Binding-site contacts:
Ligand atom OXT contacts residue GLU211 of chain 1.B at 4.2 Å.
Ligand atom CA contacts residue PHE108 of chain 1.A at 4.0 Å (hydrophobic).
Ligand atom SD contacts residue VAL105 of chain 1.A at 4.2 Å.
Ligand atom OXT contacts residue PHE108 of chain 1.A at 4.2 Å.
Ligand atom CG contacts residue PHE108 of chain 1.A at 4.3 Å (hydrophobic).
Ligand atom SD contacts residue PHE210 of chain 1.B at 4.4 Å.
Ligand atom SD contacts residue PHE108 of chain 1.A at 3.4 Å.
Ligand atom CG contacts residue MET12 of chain 1.B at 4.3 Å (hydrophobic).
Ligand atom OXT contacts residue PHE210 of chain 1.B at 4.2 Å.
Ligand atom N contacts residue TYR110 of chain 1.A at 3.8 Å.
Ligand atom CB contacts residue PHE210 of chain 1.B at 4.1 Å (hydrophobic).
Ligand atom CB contacts residue MET12 of chain 1.B at 3.9 Å (hydrophobic).
Ligand atom CG contacts residue ILE53 of chain 1.B at 3.9 Å (hydrophobic).
Ligand atom SD contacts residue ILE53 of chain 1.B at 4.1 Å.

Sequence of chain 1.B:
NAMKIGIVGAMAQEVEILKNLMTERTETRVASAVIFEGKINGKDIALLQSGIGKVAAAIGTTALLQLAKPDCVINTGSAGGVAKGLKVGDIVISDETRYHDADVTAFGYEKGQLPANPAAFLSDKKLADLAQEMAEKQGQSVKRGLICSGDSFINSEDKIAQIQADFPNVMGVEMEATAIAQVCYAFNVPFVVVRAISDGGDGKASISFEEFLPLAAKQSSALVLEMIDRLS

The protein below binds the small molecule below.
Small molecule (SMILES): N[C@@H](CCS)C(=O)O

Sequence of chain 1.A:
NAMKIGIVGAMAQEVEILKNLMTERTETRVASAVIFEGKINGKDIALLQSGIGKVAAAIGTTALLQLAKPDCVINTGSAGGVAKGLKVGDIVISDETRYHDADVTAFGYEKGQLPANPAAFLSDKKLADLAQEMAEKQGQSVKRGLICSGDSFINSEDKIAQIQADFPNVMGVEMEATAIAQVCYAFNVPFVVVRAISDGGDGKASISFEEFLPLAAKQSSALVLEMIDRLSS